Sequence of chain 3.A:
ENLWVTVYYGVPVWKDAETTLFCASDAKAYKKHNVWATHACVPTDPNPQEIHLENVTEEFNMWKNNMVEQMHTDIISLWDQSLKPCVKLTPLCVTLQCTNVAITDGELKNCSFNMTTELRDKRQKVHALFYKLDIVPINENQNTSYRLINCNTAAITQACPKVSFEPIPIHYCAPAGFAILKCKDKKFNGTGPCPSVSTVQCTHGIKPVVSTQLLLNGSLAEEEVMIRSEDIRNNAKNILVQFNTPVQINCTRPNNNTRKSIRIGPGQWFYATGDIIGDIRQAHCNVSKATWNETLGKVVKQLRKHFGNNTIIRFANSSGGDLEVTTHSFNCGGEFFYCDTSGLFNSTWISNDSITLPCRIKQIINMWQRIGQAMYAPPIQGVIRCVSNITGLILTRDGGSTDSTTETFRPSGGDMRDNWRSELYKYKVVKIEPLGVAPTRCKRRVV

Binding-site contacts:
Ligand atom N2 contacts residue ASN122 of chain 3.A at 3.1 Å (h-bond).
Ligand atom C1 contacts residue ASN122 of chain 3.A at 1.4 Å.
Ligand atom C1 contacts residue LYS133 of chain 3.A at 4.3 Å.
Ligand atom N2 contacts residue LYS133 of chain 3.A at 4.1 Å.
Ligand atom C7 contacts residue ASN122 of chain 3.A at 3.4 Å.
Ligand atom C4 contacts residue ASN122 of chain 3.A at 4.0 Å.
Ligand atom O5 contacts residue ASN122 of chain 3.A at 2.2 Å (h-bond).
Ligand atom C8 contacts residue GLN100 of chain 3.A at 4.3 Å.
Ligand atom C5 contacts residue ASN122 of chain 3.A at 3.5 Å.
Ligand atom C2 contacts residue ASN122 of chain 3.A at 2.4 Å.
Ligand atom O6 contacts residue ASN122 of chain 3.A at 4.4 Å.
Ligand atom O7 contacts residue ASN122 of chain 3.A at 3.1 Å (h-bond).
Ligand atom C3 contacts residue ASN122 of chain 3.A at 3.7 Å.

A protein and the small-molecule ligand that binds it are described below.
Small molecule (SMILES): CC(=O)N[C@@H]1[C@@H](O)[C@H](O)[C@@H](CO)O[C@H]1O